Binding-site contacts:
Ligand atom C1 contacts residue ASN410 of chain 1.H at 1.4 Å.
Ligand atom N2 contacts residue ASN410 of chain 1.H at 2.9 Å (h-bond).
Ligand atom C5 contacts residue ASN410 of chain 1.H at 3.7 Å.
Ligand atom C6 contacts residue ASN411 of chain 1.H at 3.5 Å.
Ligand atom C4 contacts residue ASN410 of chain 1.H at 4.2 Å.
Ligand atom C5 contacts residue ASN411 of chain 1.H at 4.4 Å.
Ligand atom C2 contacts residue ASN410 of chain 1.H at 2.5 Å.
Ligand atom O5 contacts residue ASN410 of chain 1.H at 2.4 Å (h-bond).
Ligand atom C7 contacts residue ASN410 of chain 1.H at 3.8 Å.
Ligand atom O5 contacts residue ASN411 of chain 1.H at 3.5 Å (h-bond).
Ligand atom C3 contacts residue ASN410 of chain 1.H at 3.8 Å.
Ligand atom O7 contacts residue ASN410 of chain 1.H at 4.3 Å.
Ligand atom O6 contacts residue ASN411 of chain 1.H at 2.4 Å (h-bond).
Ligand atom C1 contacts residue ASN411 of chain 1.H at 4.3 Å.

Sequence of chain 1.H:
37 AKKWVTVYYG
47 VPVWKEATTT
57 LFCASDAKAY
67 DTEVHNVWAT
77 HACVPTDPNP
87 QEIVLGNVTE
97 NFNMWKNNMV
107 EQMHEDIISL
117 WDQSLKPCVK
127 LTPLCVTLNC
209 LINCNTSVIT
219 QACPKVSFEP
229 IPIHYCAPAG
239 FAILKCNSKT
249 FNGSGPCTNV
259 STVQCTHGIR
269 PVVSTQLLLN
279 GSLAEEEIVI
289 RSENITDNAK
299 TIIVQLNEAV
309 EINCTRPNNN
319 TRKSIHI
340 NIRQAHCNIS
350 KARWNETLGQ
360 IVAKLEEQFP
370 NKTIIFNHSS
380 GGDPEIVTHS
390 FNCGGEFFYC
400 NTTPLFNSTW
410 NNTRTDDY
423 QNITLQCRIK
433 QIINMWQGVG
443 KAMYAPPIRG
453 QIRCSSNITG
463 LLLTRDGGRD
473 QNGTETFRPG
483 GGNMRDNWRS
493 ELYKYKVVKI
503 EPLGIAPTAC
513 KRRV

This small molecule binds to this protein.
Small molecule (SMILES): CC(=O)N[C@@H]1[C@@H](O)[C@H](O)[C@@H](CO)O[C@H]1O